Sequence of chain 1.A:
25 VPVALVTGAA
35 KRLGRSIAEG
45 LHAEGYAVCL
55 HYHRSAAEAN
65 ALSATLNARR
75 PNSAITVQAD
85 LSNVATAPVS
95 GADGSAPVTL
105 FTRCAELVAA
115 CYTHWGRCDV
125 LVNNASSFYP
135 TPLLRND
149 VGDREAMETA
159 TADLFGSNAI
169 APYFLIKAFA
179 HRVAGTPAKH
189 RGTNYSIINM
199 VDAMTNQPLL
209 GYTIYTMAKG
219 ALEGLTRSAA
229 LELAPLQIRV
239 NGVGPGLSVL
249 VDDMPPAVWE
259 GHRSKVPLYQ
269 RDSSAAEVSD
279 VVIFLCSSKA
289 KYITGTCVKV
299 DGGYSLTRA

This protein binds this small molecule.
Small molecule (SMILES): Nc1ccc2nc(N)nc(N)c2c1

Binding-site contacts:
Ligand atom N2 contacts residue ASP97 of chain 1.A at 4.4 Å.
Ligand atom N4 contacts residue SER99 of chain 1.A at 4.2 Å.
Ligand atom NAA contacts residue GLY98 of chain 1.A at 3.4 Å.
Ligand atom C7 contacts residue GLY98 of chain 1.A at 3.6 Å.
Ligand atom N1 contacts residue ASP97 of chain 1.A at 4.5 Å.
Ligand atom C4 contacts residue GLY98 of chain 1.A at 4.1 Å.
Ligand atom C5 contacts residue GLY98 of chain 1.A at 4.3 Å.
Ligand atom N1 contacts residue GLY98 of chain 1.A at 4.0 Å.